Binding-site contacts:
Ligand atom NH1 contacts residue LYS98 of chain 19.A at 3.7 Å.
Ligand atom O contacts residue LYS234 of chain 18.C at 3.4 Å.
Ligand atom C contacts residue THR88 of chain 19.A at 4.2 Å.
Ligand atom CB contacts residue SER233 of chain 18.C at 4.1 Å.
Ligand atom CD contacts residue ASN101 of chain 19.A at 3.2 Å.
Ligand atom CZ contacts residue SER86 of chain 19.A at 3.2 Å.
Ligand atom CZ contacts residue LEU87 of chain 19.A at 4.2 Å (hydrophobic).
Ligand atom CZ contacts residue LYS98 of chain 19.A at 3.7 Å.
Ligand atom NH2 contacts residue LEU87 of chain 19.A at 3.9 Å.
Ligand atom CA contacts residue SER233 of chain 18.C at 3.6 Å.
Ligand atom N contacts residue LYS234 of chain 18.C at 3.6 Å.
Ligand atom NH2 contacts residue LYS98 of chain 19.A at 2.7 Å (salt-bridge).
Ligand atom NH1 contacts residue LEU87 of chain 19.A at 3.9 Å.
Ligand atom N contacts residue SER86 of chain 19.A at 4.0 Å.
Ligand atom CA contacts residue LYS234 of chain 18.C at 2.5 Å.
Ligand atom NH1 contacts residue SER86 of chain 19.A at 3.4 Å (h-bond).
Ligand atom O contacts residue LYS98 of chain 19.A at 3.8 Å.
Ligand atom N contacts residue SER233 of chain 18.C at 3.0 Å (h-bond).
Ligand atom NE contacts residue SER86 of chain 19.A at 3.6 Å.
Ligand atom C contacts residue LYS98 of chain 19.A at 3.7 Å.
Ligand atom CA contacts residue SER86 of chain 19.A at 4.0 Å.
Ligand atom CZ contacts residue ASN101 of chain 19.A at 3.7 Å.
Ligand atom CD2 contacts residue ILE84 of chain 19.A at 3.9 Å (hydrophobic).
Ligand atom CD contacts residue SER86 of chain 19.A at 3.5 Å.
Ligand atom C contacts residue LYS234 of chain 18.C at 3.0 Å.
Ligand atom O contacts residue THR88 of chain 19.A at 3.7 Å.
Ligand atom NE contacts residue ASN101 of chain 19.A at 3.0 Å (h-bond).
Ligand atom CB contacts residue SER86 of chain 19.A at 3.9 Å.
Ligand atom NH2 contacts residue LYS97 of chain 19.A at 3.6 Å (salt-bridge).
Ligand atom CB contacts residue LYS234 of chain 18.C at 3.9 Å.
Ligand atom CD1 contacts residue ILE84 of chain 19.A at 4.0 Å (hydrophobic).
Ligand atom NH1 contacts residue THR88 of chain 19.A at 3.8 Å.
Ligand atom O contacts residue SER86 of chain 19.A at 2.8 Å (h-bond).
Ligand atom CG contacts residue SER86 of chain 19.A at 4.2 Å.
Ligand atom NH2 contacts residue SER86 of chain 19.A at 3.5 Å (h-bond).
Ligand atom NH2 contacts residue ASN101 of chain 19.A at 3.7 Å.
Ligand atom CZ contacts residue PHE100 of chain 19.A at 4.1 Å (hydrophobic).
Ligand atom C contacts residue SER86 of chain 19.A at 3.6 Å.
Ligand atom NH2 contacts residue PHE100 of chain 19.A at 2.8 Å (h-bond).
Ligand atom N contacts residue LYS234 of chain 18.C at 1.5 Å.

A protein and the small-molecule ligand that binds it are described below.
Small molecule (SMILES): CC[C@H](C)[C@H](NC(=O)[C@@H](N)CC(C)C)C(=O)NCC(=O)N[C@@H](CCCN=C(N)N)C(=O)N[C@H](C=O)[C@@H](C)O

Sequence of chain 19.A:
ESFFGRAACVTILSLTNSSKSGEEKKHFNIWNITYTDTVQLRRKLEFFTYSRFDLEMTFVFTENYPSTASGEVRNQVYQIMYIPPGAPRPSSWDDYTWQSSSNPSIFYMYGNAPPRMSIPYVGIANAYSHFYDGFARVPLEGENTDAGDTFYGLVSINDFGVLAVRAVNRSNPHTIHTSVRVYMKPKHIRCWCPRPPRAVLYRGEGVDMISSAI

Sequence of chain 18.C:
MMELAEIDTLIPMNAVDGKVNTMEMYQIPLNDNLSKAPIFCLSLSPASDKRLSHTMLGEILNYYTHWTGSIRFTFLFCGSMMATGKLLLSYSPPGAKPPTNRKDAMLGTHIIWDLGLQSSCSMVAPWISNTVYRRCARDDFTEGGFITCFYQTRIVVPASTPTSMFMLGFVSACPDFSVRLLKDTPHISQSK